Binding-site contacts:
Ligand atom OP2 contacts residue ARG472 of chain 1.B at 3.6 Å.
Ligand atom O3' contacts residue GLN708 of chain 1.B at 3.0 Å (h-bond).
Ligand atom C5' contacts residue ARG472 of chain 1.B at 3.8 Å.
Ligand atom O2' contacts residue ARG476 of chain 1.A at 2.6 Å (salt-bridge).
Ligand atom C3' contacts residue MG1 of chain 1.T at 3.2 Å.
Ligand atom O2' contacts residue HIS456 of chain 1.B at 3.3 Å.
Ligand atom C5 contacts residue GLN275 of chain 1.A at 3.2 Å.
Ligand atom N2 contacts residue PRO478 of chain 1.A at 3.5 Å.
Ligand atom OP1 contacts residue LYS919 of chain 1.B at 3.0 Å (salt-bridge).
Ligand atom OP2 contacts residue ALA1044 of chain 1.B at 3.9 Å.
Ligand atom C4 contacts residue GLN275 of chain 1.A at 3.5 Å.
Ligand atom O2' contacts residue VAL272 of chain 1.A at 3.2 Å.
Ligand atom N7 contacts residue GLN275 of chain 1.A at 3.5 Å (h-bond).
Ligand atom O6 contacts residue GLN275 of chain 1.A at 3.7 Å.
Ligand atom C5' contacts residue HIS1029 of chain 1.B at 3.6 Å.
Ligand atom P contacts residue GLN708 of chain 1.B at 3.4 Å.
Ligand atom OP1 contacts residue ALA704 of chain 1.B at 3.8 Å.
Ligand atom C5' contacts residue ASP513 of chain 1.A at 3.4 Å.
Ligand atom C2' contacts residue ARG476 of chain 1.A at 3.5 Å.
Ligand atom C6 contacts residue GLN275 of chain 1.A at 3.4 Å.
Ligand atom C4' contacts residue MG1 of chain 1.T at 3.8 Å.
Ligand atom O4' contacts residue MET273 of chain 1.A at 3.3 Å.
Ligand atom N9 contacts residue GLN275 of chain 1.A at 3.9 Å.
Ligand atom C1' contacts residue MET273 of chain 1.A at 3.8 Å (hydrophobic).
Ligand atom N1 contacts residue GLN275 of chain 1.A at 3.8 Å.
Ligand atom C5' contacts residue GLN708 of chain 1.B at 3.8 Å.
Ligand atom C8 contacts residue GLN275 of chain 1.A at 3.9 Å.
Ligand atom OP1 contacts residue ARG472 of chain 1.B at 3.9 Å.
Ligand atom N3 contacts residue GLN275 of chain 1.A at 4.0 Å.
Ligand atom OP1 contacts residue ARG351 of chain 1.A at 3.9 Å.
Ligand atom O2' contacts residue GLY514 of chain 1.A at 3.8 Å.
Ligand atom N3 contacts residue MET273 of chain 1.A at 3.8 Å.
Ligand atom C5' contacts residue MG1 of chain 1.T at 3.9 Å.
Ligand atom O2' contacts residue ASP515 of chain 1.A at 2.9 Å (salt-bridge).
Ligand atom OP1 contacts residue GLU1052 of chain 1.B at 3.1 Å (salt-bridge).
Ligand atom O3' contacts residue MG1 of chain 1.T at 2.0 Å.
Ligand atom O4' contacts residue HIS1029 of chain 1.B at 3.9 Å.
Ligand atom OP1 contacts residue GLN708 of chain 1.B at 2.7 Å (h-bond).
Ligand atom O3' contacts residue ASP511 of chain 1.A at 3.0 Å (salt-bridge).
Ligand atom OP2 contacts residue GLU504 of chain 1.B at 3.3 Å (salt-bridge).

Sequence of chain 1.A:
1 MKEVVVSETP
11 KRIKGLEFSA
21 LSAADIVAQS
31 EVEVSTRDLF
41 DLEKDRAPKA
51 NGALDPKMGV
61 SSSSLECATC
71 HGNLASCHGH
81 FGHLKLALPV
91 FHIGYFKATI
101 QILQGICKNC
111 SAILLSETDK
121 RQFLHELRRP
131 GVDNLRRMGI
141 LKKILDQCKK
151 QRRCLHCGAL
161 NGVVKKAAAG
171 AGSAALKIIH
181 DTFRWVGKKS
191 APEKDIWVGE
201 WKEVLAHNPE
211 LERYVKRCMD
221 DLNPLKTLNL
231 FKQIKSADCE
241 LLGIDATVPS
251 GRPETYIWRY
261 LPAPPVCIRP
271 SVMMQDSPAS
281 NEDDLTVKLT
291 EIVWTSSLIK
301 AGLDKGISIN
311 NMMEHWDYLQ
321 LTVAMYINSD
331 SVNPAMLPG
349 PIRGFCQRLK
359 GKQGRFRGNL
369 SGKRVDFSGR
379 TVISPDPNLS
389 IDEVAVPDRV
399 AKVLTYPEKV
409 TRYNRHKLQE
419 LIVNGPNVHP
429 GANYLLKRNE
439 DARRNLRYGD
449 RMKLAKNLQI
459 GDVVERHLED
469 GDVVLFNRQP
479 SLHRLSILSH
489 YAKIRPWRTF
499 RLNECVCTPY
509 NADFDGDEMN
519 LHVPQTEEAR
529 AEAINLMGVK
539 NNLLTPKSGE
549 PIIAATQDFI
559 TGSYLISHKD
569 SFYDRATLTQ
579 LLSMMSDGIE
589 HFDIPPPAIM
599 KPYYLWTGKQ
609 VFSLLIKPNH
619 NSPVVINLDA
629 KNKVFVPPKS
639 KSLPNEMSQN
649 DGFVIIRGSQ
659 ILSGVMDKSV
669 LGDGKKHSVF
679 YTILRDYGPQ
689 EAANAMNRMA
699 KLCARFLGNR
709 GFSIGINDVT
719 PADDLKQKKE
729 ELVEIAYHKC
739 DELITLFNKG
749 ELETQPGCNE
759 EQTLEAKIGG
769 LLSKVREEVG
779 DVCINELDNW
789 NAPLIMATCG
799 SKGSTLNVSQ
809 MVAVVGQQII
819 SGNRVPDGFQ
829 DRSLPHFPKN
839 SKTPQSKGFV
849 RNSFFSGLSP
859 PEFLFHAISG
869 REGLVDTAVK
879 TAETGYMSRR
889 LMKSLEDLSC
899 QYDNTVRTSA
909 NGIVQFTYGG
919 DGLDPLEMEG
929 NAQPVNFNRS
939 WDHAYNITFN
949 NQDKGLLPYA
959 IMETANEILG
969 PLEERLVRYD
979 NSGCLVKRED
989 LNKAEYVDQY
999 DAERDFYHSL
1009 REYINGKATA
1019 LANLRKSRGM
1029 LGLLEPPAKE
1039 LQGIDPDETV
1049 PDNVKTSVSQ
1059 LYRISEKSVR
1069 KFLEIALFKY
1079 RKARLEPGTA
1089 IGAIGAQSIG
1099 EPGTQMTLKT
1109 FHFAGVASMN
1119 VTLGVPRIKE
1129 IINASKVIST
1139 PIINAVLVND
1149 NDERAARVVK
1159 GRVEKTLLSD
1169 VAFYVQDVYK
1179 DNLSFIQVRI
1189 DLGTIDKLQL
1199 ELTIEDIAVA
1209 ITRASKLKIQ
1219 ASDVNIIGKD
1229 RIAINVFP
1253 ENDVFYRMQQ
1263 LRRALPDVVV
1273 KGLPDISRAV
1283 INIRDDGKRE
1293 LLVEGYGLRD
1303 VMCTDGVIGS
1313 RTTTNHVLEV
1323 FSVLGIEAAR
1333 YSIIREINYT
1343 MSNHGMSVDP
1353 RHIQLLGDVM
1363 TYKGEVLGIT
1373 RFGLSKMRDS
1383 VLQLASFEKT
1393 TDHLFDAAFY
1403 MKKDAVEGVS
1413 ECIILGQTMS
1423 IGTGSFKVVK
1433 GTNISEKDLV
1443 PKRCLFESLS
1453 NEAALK

The protein below binds the small molecule below.
Small molecule (SMILES): Nc1ccn([C@@H]2O[C@H](CO[P](=O)(O)O[C@H]3[C@@H](O)[C@H](n4ccc(N)nc4=O)O[C@@H]3CO[P](=O)(O)O[C@H]3[C@@H](O)[C@H](n4cnc5c(=O)nc(N)[nH]c54)O[C@@H]3COP(=O)=O)[C@@H](O[P](=O)(O)OC[C@H]3O[C@@H](n4cnc5c(N)ncnc54)[C@H](O)[C@@H]3O[P](=O)(O)OC[C@H]3O[C@@H](n4ccc(N)nc4=O)[C@H](O)[C@@H]3O[P](=O)(O)OC[C@H]3O[C@@H](n4cnc5c(N)ncnc54)[C@H](O)[C@@H]3O[P](=O)(O)OC[C@H]3O[C@@H](n4cnc5c(=O)nc(N)[nH]c54)[C@H](O)[C@@H]3O[P](=O)(O)OC[C@H]3O[C@@H](n4cnc5c(N)ncnc54)[C@H](O)[C@@H]3O[P](=O)(O)OC[C@H]3O[C@@H](n4cnc5c(=O)nc(N)[nH]c54)[C@H](O)[C@@H]3O)[C@H]2O)c(=O)n1

Sequence of chain 1.B:
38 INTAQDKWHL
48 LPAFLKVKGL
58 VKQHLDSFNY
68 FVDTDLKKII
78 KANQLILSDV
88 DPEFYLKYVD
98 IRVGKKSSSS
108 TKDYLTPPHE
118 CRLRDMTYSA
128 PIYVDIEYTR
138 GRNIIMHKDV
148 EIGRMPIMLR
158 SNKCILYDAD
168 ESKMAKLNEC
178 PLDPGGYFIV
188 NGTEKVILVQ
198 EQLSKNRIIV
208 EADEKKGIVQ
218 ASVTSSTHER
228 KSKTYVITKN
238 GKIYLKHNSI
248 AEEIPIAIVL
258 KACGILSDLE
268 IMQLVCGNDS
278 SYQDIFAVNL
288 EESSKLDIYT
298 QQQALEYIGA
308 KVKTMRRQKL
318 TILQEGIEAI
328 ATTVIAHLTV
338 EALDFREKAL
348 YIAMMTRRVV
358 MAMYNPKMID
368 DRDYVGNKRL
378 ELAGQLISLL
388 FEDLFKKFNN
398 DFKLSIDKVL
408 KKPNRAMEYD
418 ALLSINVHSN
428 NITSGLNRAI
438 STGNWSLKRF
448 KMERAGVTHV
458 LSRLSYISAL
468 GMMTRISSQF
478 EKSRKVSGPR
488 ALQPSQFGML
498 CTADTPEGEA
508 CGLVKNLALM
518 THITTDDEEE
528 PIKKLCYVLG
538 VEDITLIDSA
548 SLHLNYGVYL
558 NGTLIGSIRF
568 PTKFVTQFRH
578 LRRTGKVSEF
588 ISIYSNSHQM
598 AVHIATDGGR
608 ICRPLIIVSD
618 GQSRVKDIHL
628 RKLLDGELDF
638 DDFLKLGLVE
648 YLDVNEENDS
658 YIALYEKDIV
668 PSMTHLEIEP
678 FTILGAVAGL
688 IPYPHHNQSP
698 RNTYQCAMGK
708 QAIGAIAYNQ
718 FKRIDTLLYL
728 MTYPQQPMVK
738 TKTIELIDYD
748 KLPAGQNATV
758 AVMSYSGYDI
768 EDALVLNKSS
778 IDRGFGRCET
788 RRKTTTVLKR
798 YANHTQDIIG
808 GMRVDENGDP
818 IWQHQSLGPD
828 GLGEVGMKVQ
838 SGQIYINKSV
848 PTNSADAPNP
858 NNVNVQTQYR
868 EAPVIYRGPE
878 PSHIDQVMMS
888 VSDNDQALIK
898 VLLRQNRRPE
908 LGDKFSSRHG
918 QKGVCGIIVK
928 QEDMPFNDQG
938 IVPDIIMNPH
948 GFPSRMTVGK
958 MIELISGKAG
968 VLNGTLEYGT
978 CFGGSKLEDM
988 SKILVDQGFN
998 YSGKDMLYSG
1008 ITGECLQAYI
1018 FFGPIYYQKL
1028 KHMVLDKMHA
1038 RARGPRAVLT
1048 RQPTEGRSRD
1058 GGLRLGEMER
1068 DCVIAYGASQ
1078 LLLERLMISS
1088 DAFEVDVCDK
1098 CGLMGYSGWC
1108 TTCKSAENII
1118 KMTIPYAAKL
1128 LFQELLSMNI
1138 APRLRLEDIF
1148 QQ